Sequence of chain 1.A:
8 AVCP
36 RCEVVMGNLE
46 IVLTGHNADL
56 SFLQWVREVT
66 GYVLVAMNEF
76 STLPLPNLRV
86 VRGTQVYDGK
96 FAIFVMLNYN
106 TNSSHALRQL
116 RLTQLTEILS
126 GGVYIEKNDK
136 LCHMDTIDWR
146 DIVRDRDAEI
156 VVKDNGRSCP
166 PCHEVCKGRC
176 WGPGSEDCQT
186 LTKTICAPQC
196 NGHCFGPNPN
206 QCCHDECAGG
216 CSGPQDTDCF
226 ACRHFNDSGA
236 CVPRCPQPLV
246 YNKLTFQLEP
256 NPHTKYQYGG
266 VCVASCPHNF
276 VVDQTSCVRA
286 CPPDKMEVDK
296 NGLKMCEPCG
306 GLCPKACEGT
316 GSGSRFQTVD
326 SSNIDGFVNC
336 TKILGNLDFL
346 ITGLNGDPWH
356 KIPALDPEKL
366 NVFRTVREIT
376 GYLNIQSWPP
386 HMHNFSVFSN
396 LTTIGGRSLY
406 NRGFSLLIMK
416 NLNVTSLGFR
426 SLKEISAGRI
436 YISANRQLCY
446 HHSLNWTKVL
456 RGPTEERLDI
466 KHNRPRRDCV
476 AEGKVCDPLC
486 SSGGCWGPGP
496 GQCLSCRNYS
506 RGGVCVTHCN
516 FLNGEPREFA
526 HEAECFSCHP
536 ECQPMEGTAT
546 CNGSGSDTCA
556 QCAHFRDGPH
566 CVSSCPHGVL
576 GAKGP

This small molecule binds to this protein.
Small molecule (SMILES): CC(=O)N[C@@H]1[C@@H](O)[C@H](O)[C@@H](CO)O[C@H]1O

Binding-site contacts:
Ligand atom N2 contacts residue ASN547 of chain 1.A at 2.8 Å (h-bond).
Ligand atom C3 contacts residue ASN547 of chain 1.A at 3.8 Å.
Ligand atom C7 contacts residue ASN547 of chain 1.A at 3.7 Å.
Ligand atom C2 contacts residue ASN547 of chain 1.A at 2.4 Å.
Ligand atom C1 contacts residue ASN547 of chain 1.A at 1.4 Å.
Ligand atom C4 contacts residue ASN547 of chain 1.A at 4.3 Å.
Ligand atom C8 contacts residue THR553 of chain 1.A at 4.4 Å.
Ligand atom C5 contacts residue ASN547 of chain 1.A at 3.7 Å.
Ligand atom O5 contacts residue ASN547 of chain 1.A at 2.4 Å (h-bond).
Ligand atom C8 contacts residue ASN547 of chain 1.A at 3.3 Å.